Binding-site contacts:
Ligand atom N3A contacts residue PHE182 of chain 12.A at 4.1 Å.
Ligand atom C1B contacts residue ILE125 of chain 12.A at 3.6 Å (hydrophobic).
Ligand atom CL2 contacts residue TYR147 of chain 12.A at 2.4 Å.
Ligand atom C3C contacts residue ILE101 of chain 12.A at 3.8 Å (hydrophobic).
Ligand atom C6B contacts residue ILE125 of chain 12.A at 3.3 Å (hydrophobic).
Ligand atom C5B contacts residue ILE220 of chain 12.A at 4.3 Å (hydrophobic).
Ligand atom CL1 contacts residue ILE239 of chain 12.A at 4.0 Å.
Ligand atom N2 contacts residue MET217 of chain 12.A at 3.1 Å (h-bond).
Ligand atom C5A contacts residue LEU127 of chain 12.A at 3.8 Å (hydrophobic).
Ligand atom C4B contacts residue ILE125 of chain 12.A at 4.0 Å (hydrophobic).
Ligand atom N2 contacts residue ASN215 of chain 12.A at 4.0 Å.
Ligand atom CL1 contacts residue ILE125 of chain 12.A at 3.7 Å.
Ligand atom C3B contacts residue TYR147 of chain 12.A at 3.3 Å (hydrophobic).
Ligand atom C4A contacts residue TYR145 of chain 12.A at 3.7 Å (hydrophobic).
Ligand atom C2A contacts residue ILE220 of chain 12.A at 4.1 Å (hydrophobic).
Ligand atom C4A contacts residue MET146 of chain 12.A at 4.0 Å (hydrophobic).
Ligand atom C2C contacts residue MET217 of chain 12.A at 3.9 Å (hydrophobic).
Ligand atom C5 contacts residue MET217 of chain 12.A at 3.8 Å (hydrophobic).
Ligand atom C3 contacts residue LEU103 of chain 12.A at 4.3 Å (hydrophobic).
Ligand atom N3A contacts residue TYR147 of chain 12.A at 4.1 Å.
Ligand atom N3A contacts residue ILE220 of chain 12.A at 4.3 Å.
Ligand atom O1A contacts residue LEU127 of chain 12.A at 4.1 Å.
Ligand atom C2B contacts residue ILE184 of chain 12.A at 4.1 Å (hydrophobic).
Ligand atom C2B contacts residue TYR147 of chain 12.A at 3.4 Å (hydrophobic).
Ligand atom CL2 contacts residue ILE184 of chain 12.A at 4.2 Å.
Ligand atom C31 contacts residue MET195 of chain 12.A at 3.9 Å (hydrophobic).
Ligand atom C3B contacts residue ILE125 of chain 12.A at 4.3 Å (hydrophobic).
Ligand atom O1B contacts residue ILE125 of chain 12.A at 4.1 Å.
Ligand atom C31 contacts residue LEU103 of chain 12.A at 4.1 Å (hydrophobic).
Ligand atom C2C contacts residue ILE101 of chain 12.A at 4.2 Å (hydrophobic).
Ligand atom C4B contacts residue ILE220 of chain 12.A at 4.2 Å (hydrophobic).
Ligand atom C2A contacts residue PHE182 of chain 12.A at 4.1 Å (hydrophobic).
Ligand atom C2B contacts residue ILE125 of chain 12.A at 4.1 Å (hydrophobic).
Ligand atom O1A contacts residue ILE239 of chain 12.A at 4.3 Å.
Ligand atom C5B contacts residue ILE125 of chain 12.A at 3.5 Å (hydrophobic).
Ligand atom O1 contacts residue MET217 of chain 12.A at 2.7 Å (h-bond).
Ligand atom C5A contacts residue TYR145 of chain 12.A at 3.7 Å (hydrophobic).
Ligand atom C4 contacts residue LEU103 of chain 12.A at 3.6 Å (hydrophobic).
Ligand atom CL2 contacts residue LEU187 of chain 12.A at 3.9 Å.
Ligand atom C3 contacts residue MET217 of chain 12.A at 4.2 Å (hydrophobic).

Sequence of chain 12.A:
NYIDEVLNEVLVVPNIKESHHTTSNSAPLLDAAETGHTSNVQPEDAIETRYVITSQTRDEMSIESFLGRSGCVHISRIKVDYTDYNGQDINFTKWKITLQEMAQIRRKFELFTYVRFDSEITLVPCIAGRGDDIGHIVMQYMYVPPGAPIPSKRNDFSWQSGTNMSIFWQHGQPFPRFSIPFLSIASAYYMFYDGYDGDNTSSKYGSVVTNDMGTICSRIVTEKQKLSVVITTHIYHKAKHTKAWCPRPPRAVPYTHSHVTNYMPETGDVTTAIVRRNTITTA

A protein and the small-molecule ligand that binds it are described below.
Small molecule (SMILES): Cc1cc(CCCOc2c(Cl)cc(C3=NCCO3)cc2Cl)on1